Sequence of chain 40.E:
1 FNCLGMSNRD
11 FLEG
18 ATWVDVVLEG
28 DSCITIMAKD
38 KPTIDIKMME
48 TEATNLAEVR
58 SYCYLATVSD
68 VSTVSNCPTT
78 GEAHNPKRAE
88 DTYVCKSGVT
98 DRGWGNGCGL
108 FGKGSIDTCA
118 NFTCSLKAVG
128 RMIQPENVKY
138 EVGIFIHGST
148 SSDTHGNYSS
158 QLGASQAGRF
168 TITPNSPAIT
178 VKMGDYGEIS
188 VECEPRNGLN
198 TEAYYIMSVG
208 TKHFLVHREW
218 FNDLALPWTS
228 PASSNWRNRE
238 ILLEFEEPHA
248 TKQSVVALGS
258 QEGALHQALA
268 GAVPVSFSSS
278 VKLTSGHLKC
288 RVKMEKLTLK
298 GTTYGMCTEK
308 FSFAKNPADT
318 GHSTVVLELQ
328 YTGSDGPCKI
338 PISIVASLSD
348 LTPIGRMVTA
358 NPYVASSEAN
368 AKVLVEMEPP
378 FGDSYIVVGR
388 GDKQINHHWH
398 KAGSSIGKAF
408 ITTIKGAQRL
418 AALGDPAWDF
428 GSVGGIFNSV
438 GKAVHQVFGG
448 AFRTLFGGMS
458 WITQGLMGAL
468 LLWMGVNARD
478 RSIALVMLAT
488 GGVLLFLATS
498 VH

Sequence of chain 31.A:
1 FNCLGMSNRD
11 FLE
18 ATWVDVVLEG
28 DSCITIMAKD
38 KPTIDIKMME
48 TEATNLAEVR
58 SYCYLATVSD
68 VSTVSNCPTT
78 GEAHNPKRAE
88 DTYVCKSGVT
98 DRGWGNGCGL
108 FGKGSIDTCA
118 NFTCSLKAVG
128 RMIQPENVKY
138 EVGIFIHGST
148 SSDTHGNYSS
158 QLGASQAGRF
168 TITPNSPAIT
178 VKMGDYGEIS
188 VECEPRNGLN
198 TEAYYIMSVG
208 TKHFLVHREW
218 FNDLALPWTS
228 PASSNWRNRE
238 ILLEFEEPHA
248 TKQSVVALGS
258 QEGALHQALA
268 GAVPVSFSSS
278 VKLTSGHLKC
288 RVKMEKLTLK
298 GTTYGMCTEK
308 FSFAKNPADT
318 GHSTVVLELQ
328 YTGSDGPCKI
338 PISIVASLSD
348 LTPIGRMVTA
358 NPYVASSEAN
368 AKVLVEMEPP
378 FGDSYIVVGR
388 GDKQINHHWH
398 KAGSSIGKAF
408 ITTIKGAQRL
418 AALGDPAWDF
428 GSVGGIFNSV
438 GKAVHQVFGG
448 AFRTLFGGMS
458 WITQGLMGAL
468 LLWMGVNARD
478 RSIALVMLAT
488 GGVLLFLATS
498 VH

Binding-site contacts:
Ligand atom C6 contacts residue THR120 of chain 40.E at 3.4 Å.
Ligand atom C4 contacts residue ASN118 of chain 40.E at 4.2 Å.
Ligand atom N2 contacts residue ASN118 of chain 40.E at 2.9 Å (h-bond).
Ligand atom C5 contacts residue PHE119 of chain 40.E at 4.4 Å (hydrophobic).
Ligand atom C2 contacts residue ASN118 of chain 40.E at 2.5 Å.
Ligand atom C3 contacts residue ASN118 of chain 40.E at 3.8 Å.
Ligand atom O6 contacts residue PHE119 of chain 40.E at 4.0 Å.
Ligand atom C8 contacts residue TYR90 of chain 40.E at 3.8 Å (hydrophobic).
Ligand atom O7 contacts residue ASP67 of chain 40.E at 3.5 Å (salt-bridge).
Ligand atom C6 contacts residue THR89 of chain 40.E at 4.2 Å.
Ligand atom C6 contacts residue PHE119 of chain 40.E at 3.8 Å (hydrophobic).
Ligand atom C5 contacts residue THR89 of chain 40.E at 4.2 Å.
Ligand atom C7 contacts residue TYR90 of chain 40.E at 4.1 Å (hydrophobic).
Ligand atom C1 contacts residue THR89 of chain 40.E at 4.4 Å.
Ligand atom N2 contacts residue TYR90 of chain 40.E at 4.4 Å.
Ligand atom C7 contacts residue ASP67 of chain 40.E at 3.9 Å.
Ligand atom C8 contacts residue ASP67 of chain 40.E at 4.0 Å.
Ligand atom O5 contacts residue SER66 of chain 40.E at 4.4 Å.
Ligand atom O5 contacts residue PHE119 of chain 40.E at 3.8 Å.
Ligand atom O5 contacts residue THR120 of chain 40.E at 3.4 Å (h-bond).
Ligand atom O6 contacts residue THR120 of chain 40.E at 2.5 Å (h-bond).
Ligand atom C5 contacts residue THR120 of chain 40.E at 4.0 Å.
Ligand atom O5 contacts residue ASN118 of chain 40.E at 2.3 Å (h-bond).
Ligand atom O5 contacts residue THR89 of chain 40.E at 4.3 Å.
Ligand atom O7 contacts residue SER66 of chain 40.E at 3.5 Å.
Ligand atom O4 contacts residue THR300 of chain 31.A at 4.5 Å.
Ligand atom C1 contacts residue SER66 of chain 40.E at 4.5 Å.
Ligand atom C7 contacts residue ASN118 of chain 40.E at 3.1 Å.
Ligand atom C1 contacts residue ASN118 of chain 40.E at 1.4 Å.
Ligand atom C8 contacts residue ASN118 of chain 40.E at 4.4 Å.
Ligand atom O7 contacts residue ASN118 of chain 40.E at 3.0 Å (h-bond).
Ligand atom C5 contacts residue ASN118 of chain 40.E at 3.6 Å.

A protein and the small-molecule ligand that binds it are described below.
Small molecule (SMILES): CC(=O)N[C@@H]1[C@@H](O)[C@H](O)[C@@H](CO)O[C@H]1O